Binding-site contacts:
Ligand atom C8 contacts residue LYS75 of chain 1.E at 3.5 Å.
Ligand atom C3 contacts residue GLU72 of chain 1.E at 3.8 Å.
Ligand atom N2 contacts residue GLU72 of chain 1.E at 3.6 Å (salt-bridge).
Ligand atom C2 contacts residue ASN82 of chain 1.E at 2.5 Å.
Ligand atom O5 contacts residue ASN82 of chain 1.E at 2.3 Å (h-bond).
Ligand atom O7 contacts residue LYS75 of chain 1.E at 3.1 Å (salt-bridge).
Ligand atom C7 contacts residue ASN79 of chain 1.E at 3.4 Å.
Ligand atom C5 contacts residue ASN82 of chain 1.E at 3.6 Å.
Ligand atom O7 contacts residue ASN79 of chain 1.E at 3.1 Å (h-bond).
Ligand atom C4 contacts residue ASN82 of chain 1.E at 4.2 Å.
Ligand atom C7 contacts residue GLU72 of chain 1.E at 3.4 Å.
Ligand atom O7 contacts residue ASN82 of chain 1.E at 4.1 Å.
Ligand atom C7 contacts residue ASN82 of chain 1.E at 3.8 Å.
Ligand atom C2 contacts residue GLU72 of chain 1.E at 4.2 Å.
Ligand atom O3 contacts residue GLU72 of chain 1.E at 2.9 Å (salt-bridge).
Ligand atom C3 contacts residue ASN82 of chain 1.E at 3.8 Å.
Ligand atom N2 contacts residue ASN79 of chain 1.E at 4.5 Å.
Ligand atom N2 contacts residue ASN82 of chain 1.E at 3.0 Å (h-bond).
Ligand atom C8 contacts residue GLY78 of chain 1.E at 3.6 Å.
Ligand atom O7 contacts residue GLU72 of chain 1.E at 3.9 Å.
Ligand atom N2 contacts residue GLY78 of chain 1.E at 4.2 Å.
Ligand atom C7 contacts residue GLY78 of chain 1.E at 4.3 Å.
Ligand atom C8 contacts residue GLU72 of chain 1.E at 3.5 Å.
Ligand atom C1 contacts residue ASN82 of chain 1.E at 1.4 Å.
Ligand atom C8 contacts residue ASN79 of chain 1.E at 3.4 Å.
Ligand atom C7 contacts residue LYS75 of chain 1.E at 3.7 Å.

The small molecule below binds the protein below.
Small molecule (SMILES): CC(=O)N[C@@H]1[C@@H](O)[C@H](O)[C@@H](CO)O[C@H]1O

Sequence of chain 1.E:
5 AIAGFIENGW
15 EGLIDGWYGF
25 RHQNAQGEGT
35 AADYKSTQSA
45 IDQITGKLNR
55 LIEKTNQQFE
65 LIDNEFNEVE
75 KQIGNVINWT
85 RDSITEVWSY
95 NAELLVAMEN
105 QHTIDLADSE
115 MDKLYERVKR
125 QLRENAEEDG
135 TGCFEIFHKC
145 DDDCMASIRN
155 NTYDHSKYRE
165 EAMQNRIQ